Sequence of chain 2.A:
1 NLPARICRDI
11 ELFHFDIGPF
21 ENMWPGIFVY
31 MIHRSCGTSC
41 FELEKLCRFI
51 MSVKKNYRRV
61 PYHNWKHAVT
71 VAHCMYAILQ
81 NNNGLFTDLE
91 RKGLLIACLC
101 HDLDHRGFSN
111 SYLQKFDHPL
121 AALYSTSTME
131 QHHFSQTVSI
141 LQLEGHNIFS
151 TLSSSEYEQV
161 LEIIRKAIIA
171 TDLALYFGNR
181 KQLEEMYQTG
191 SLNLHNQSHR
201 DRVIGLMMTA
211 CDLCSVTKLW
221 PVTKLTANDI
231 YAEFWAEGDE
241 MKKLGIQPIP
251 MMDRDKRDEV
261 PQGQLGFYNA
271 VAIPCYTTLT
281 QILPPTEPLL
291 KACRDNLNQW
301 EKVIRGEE

A protein and the small-molecule ligand that binds it are described below.
Small molecule (SMILES): CCCc1nc(C)c2c(C)nc3ccc(OC)nc3n12

Binding-site contacts:
Ligand atom O19 contacts residue MET251 of chain 2.A at 3.6 Å (h-bond).
Ligand atom C14 contacts residue ILE230 of chain 2.A at 3.7 Å (hydrophobic).
Ligand atom O19 contacts residue PHE234 of chain 2.A at 4.0 Å.
Ligand atom C15 contacts residue TYR62 of chain 2.A at 3.6 Å (hydrophobic).
Ligand atom C16 contacts residue LEU173 of chain 2.A at 4.0 Å (hydrophobic).
Ligand atom C14 contacts residue VAL216 of chain 2.A at 3.5 Å (hydrophobic).
Ligand atom C14 contacts residue GLN264 of chain 2.A at 3.5 Å.
Ligand atom C15 contacts residue LEU213 of chain 2.A at 3.8 Å (hydrophobic).
Ligand atom C5 contacts residue GLN264 of chain 2.A at 3.7 Å.
Ligand atom N8 contacts residue PHE267 of chain 2.A at 3.4 Å.
Ligand atom C15 contacts residue VAL216 of chain 2.A at 3.9 Å (hydrophobic).
Ligand atom C10 contacts residue PHE267 of chain 2.A at 3.5 Å (hydrophobic).
Ligand atom C18 contacts residue HIS63 of chain 2.A at 4.0 Å.
Ligand atom C6 contacts residue PHE267 of chain 2.A at 3.3 Å (hydrophobic).
Ligand atom C16 contacts residue LEU213 of chain 2.A at 3.9 Å (hydrophobic).
Ligand atom C9 contacts residue PHE234 of chain 2.A at 3.9 Å (hydrophobic).
Ligand atom C1 contacts residue PHE267 of chain 2.A at 3.6 Å (hydrophobic).
Ligand atom C10 contacts residue GLN264 of chain 2.A at 3.6 Å.
Ligand atom C1 contacts residue GLN264 of chain 2.A at 4.0 Å.
Ligand atom C13 contacts residue TYR62 of chain 2.A at 4.1 Å (hydrophobic).
Ligand atom C13 contacts residue ILE230 of chain 2.A at 3.5 Å (hydrophobic).
Ligand atom C15 contacts residue ILE230 of chain 2.A at 3.5 Å (hydrophobic).
Ligand atom C11 contacts residue LEU213 of chain 2.A at 3.8 Å (hydrophobic).
Ligand atom N12 contacts residue LEU213 of chain 2.A at 3.5 Å.
Ligand atom C1 contacts residue ILE230 of chain 2.A at 3.7 Å (hydrophobic).
Ligand atom C7 contacts residue MET251 of chain 2.A at 4.0 Å (hydrophobic).
Ligand atom N8 contacts residue PHE234 of chain 2.A at 3.7 Å.
Ligand atom N4 contacts residue PHE267 of chain 2.A at 3.4 Å.
Ligand atom C15 contacts residue SER215 of chain 2.A at 3.7 Å.
Ligand atom C7 contacts residue PHE234 of chain 2.A at 3.6 Å (hydrophobic).
Ligand atom C7 contacts residue PHE267 of chain 2.A at 3.7 Å (hydrophobic).
Ligand atom C2 contacts residue ILE230 of chain 2.A at 3.6 Å (hydrophobic).
Ligand atom N3 contacts residue PHE267 of chain 2.A at 3.5 Å.
Ligand atom C2 contacts residue PHE267 of chain 2.A at 3.6 Å (hydrophobic).
Ligand atom N3 contacts residue GLN264 of chain 2.A at 3.0 Å (h-bond).
Ligand atom C9 contacts residue PHE267 of chain 2.A at 3.6 Å (hydrophobic).
Ligand atom C9 contacts residue MET251 of chain 2.A at 3.8 Å (hydrophobic).
Ligand atom N12 contacts residue TYR62 of chain 2.A at 3.8 Å.
Ligand atom C11 contacts residue PHE267 of chain 2.A at 3.7 Å (hydrophobic).
Ligand atom C5 contacts residue PHE267 of chain 2.A at 3.4 Å (hydrophobic).